Sequence of chain 52.C:
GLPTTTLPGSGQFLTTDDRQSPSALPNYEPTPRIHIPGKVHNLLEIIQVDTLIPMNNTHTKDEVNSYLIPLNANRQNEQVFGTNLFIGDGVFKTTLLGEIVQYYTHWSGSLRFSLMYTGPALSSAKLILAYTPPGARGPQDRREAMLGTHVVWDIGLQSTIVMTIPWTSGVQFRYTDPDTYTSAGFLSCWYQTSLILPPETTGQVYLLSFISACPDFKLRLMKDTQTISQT

Binding-site contacts:
Ligand atom O20 contacts residue TYR152 of chain 51.A at 3.7 Å.
Ligand atom C08 contacts residue TYR128 of chain 51.A at 3.3 Å (hydrophobic).
Ligand atom O23 contacts residue LEU221 of chain 52.C at 3.9 Å.
Ligand atom O02 contacts residue MET224 of chain 51.A at 3.5 Å.
Ligand atom C04 contacts residue TYR128 of chain 51.A at 3.4 Å (hydrophobic).
Ligand atom O23 contacts residue TYR152 of chain 51.A at 3.0 Å (h-bond).
Ligand atom C11 contacts residue TYR197 of chain 51.A at 3.5 Å (hydrophobic).
Ligand atom C09 contacts residue MET221 of chain 51.A at 3.9 Å (hydrophobic).
Ligand atom O20 contacts residue PHE186 of chain 51.A at 3.8 Å.
Ligand atom C08 contacts residue TYR197 of chain 51.A at 3.9 Å (hydrophobic).
Ligand atom C06 contacts residue ILE104 of chain 51.A at 3.5 Å (hydrophobic).
Ligand atom C21 contacts residue TYR152 of chain 51.A at 3.6 Å (hydrophobic).
Ligand atom O16 contacts residue TYR128 of chain 51.A at 2.9 Å (h-bond).
Ligand atom N13 contacts residue TYR197 of chain 51.A at 3.4 Å.
Ligand atom C15 contacts residue SER126 of chain 51.A at 3.5 Å.
Ligand atom C14 contacts residue TYR197 of chain 51.A at 3.7 Å (hydrophobic).
Ligand atom C03 contacts residue TYR128 of chain 51.A at 3.7 Å (hydrophobic).
Ligand atom N22 contacts residue TYR152 of chain 51.A at 3.3 Å (h-bond).
Ligand atom C05 contacts residue TYR128 of chain 51.A at 3.8 Å (hydrophobic).
Ligand atom C12 contacts residue TYR197 of chain 51.A at 3.5 Å (hydrophobic).
Ligand atom C01 contacts residue TYR128 of chain 51.A at 2.9 Å (hydrophobic).
Ligand atom O23 contacts residue VAL191 of chain 51.A at 3.9 Å.
Ligand atom O02 contacts residue TYR128 of chain 51.A at 3.8 Å.
Ligand atom O24 contacts residue TYR152 of chain 51.A at 3.5 Å (h-bond).
Ligand atom C14 contacts residue LEU106 of chain 51.A at 3.5 Å (hydrophobic).
Ligand atom C01 contacts residue PHE186 of chain 51.A at 2.8 Å (hydrophobic).
Ligand atom C15 contacts residue TYR128 of chain 51.A at 3.1 Å (hydrophobic).
Ligand atom C17 contacts residue TYR152 of chain 51.A at 3.8 Å (hydrophobic).
Ligand atom C19 contacts residue TYR152 of chain 51.A at 3.9 Å (hydrophobic).
Ligand atom N13 contacts residue GOL1 of chain 51.E at 3.7 Å.
Ligand atom N22 contacts residue VAL191 of chain 51.A at 3.9 Å.
Ligand atom C18 contacts residue TYR152 of chain 51.A at 3.7 Å (hydrophobic).
Ligand atom C01 contacts residue MET224 of chain 51.A at 3.7 Å (hydrophobic).
Ligand atom C10 contacts residue TYR197 of chain 51.A at 3.7 Å (hydrophobic).
Ligand atom O24 contacts residue VAL191 of chain 51.A at 3.1 Å.
Ligand atom O16 contacts residue VAL188 of chain 51.A at 3.8 Å.
Ligand atom C10 contacts residue MET221 of chain 51.A at 3.9 Å (hydrophobic).
Ligand atom C06 contacts residue TYR128 of chain 51.A at 3.4 Å (hydrophobic).
Ligand atom C15 contacts residue TYR197 of chain 51.A at 3.8 Å (hydrophobic).
Ligand atom C07 contacts residue TYR128 of chain 51.A at 2.9 Å (hydrophobic).

A protein and the small-molecule ligand that binds it are described below.
Small molecule (SMILES): COc1cc(CC(=O)c2ccc(C#N)cc2)c([N+](=O)[O-])cc1OC

Sequence of chain 51.C:
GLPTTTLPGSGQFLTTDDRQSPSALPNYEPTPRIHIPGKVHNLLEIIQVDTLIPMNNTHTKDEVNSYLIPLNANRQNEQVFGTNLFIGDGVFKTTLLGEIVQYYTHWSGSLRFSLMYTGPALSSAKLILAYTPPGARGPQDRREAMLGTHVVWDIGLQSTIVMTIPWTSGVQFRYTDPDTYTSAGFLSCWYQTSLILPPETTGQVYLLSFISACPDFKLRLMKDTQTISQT

Sequence of chain 51.A:
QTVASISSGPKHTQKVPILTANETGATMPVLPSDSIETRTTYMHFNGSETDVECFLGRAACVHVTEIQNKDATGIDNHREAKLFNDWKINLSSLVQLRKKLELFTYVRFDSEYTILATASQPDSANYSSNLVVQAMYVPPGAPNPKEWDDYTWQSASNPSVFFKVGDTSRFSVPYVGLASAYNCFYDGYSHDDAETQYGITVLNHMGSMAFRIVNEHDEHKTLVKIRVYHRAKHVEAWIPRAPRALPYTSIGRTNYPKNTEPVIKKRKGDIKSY